Binding-site contacts:
Ligand atom O8 contacts residue TYR92 of chain 1.E at 2.9 Å (h-bond).
Ligand atom O1A contacts residue TYR131 of chain 1.E at 2.6 Å (h-bond).
Ligand atom C8 contacts residue TRP147 of chain 1.E at 3.8 Å (hydrophobic).
Ligand atom C10 contacts residue LEU188 of chain 1.E at 3.8 Å (hydrophobic).
Ligand atom C7 contacts residue TRP147 of chain 1.E at 3.7 Å (hydrophobic).
Ligand atom C8 contacts residue TYR92 of chain 1.E at 3.7 Å (hydrophobic).
Ligand atom O9 contacts residue HIS177 of chain 1.E at 3.2 Å (h-bond).
Ligand atom C1 contacts residue SER130 of chain 1.E at 3.4 Å.
Ligand atom C5 contacts residue GLY129 of chain 1.E at 3.6 Å.
Ligand atom O9 contacts residue SER222 of chain 1.E at 2.9 Å (h-bond).
Ligand atom C11 contacts residue GLY129 of chain 1.E at 4.0 Å.
Ligand atom O9 contacts residue GLU184 of chain 1.E at 2.8 Å (salt-bridge).
Ligand atom O3 contacts residue TRP216 of chain 1.E at 3.7 Å.
Ligand atom C6 contacts residue TYR131 of chain 1.E at 3.5 Å (hydrophobic).
Ligand atom C11 contacts residue TYR149 of chain 1.E at 4.0 Å (hydrophobic).
Ligand atom C10 contacts residue GLY129 of chain 1.E at 3.9 Å.
Ligand atom O8 contacts residue TRP147 of chain 1.E at 3.4 Å.
Ligand atom O1A contacts residue SER130 of chain 1.E at 3.3 Å.
Ligand atom C9 contacts residue HIS177 of chain 1.E at 3.4 Å.
Ligand atom O1B contacts residue SER130 of chain 1.E at 2.7 Å (h-bond).
Ligand atom C9 contacts residue TRP147 of chain 1.E at 3.9 Å (hydrophobic).
Ligand atom O9 contacts residue TYR92 of chain 1.E at 2.9 Å (h-bond).
Ligand atom C4 contacts residue GLY129 of chain 1.E at 3.4 Å.
Ligand atom C11 contacts residue LEU188 of chain 1.E at 3.8 Å (hydrophobic).
Ligand atom O1B contacts residue LEU220 of chain 1.E at 3.6 Å.
Ligand atom C6 contacts residue GLY129 of chain 1.E at 4.0 Å.
Ligand atom C1 contacts residue TYR131 of chain 1.E at 3.5 Å (hydrophobic).
Ligand atom O4 contacts residue GLY129 of chain 1.E at 3.8 Å.
Ligand atom N5 contacts residue GLY129 of chain 1.E at 2.9 Å (h-bond).
Ligand atom N5 contacts residue TRP147 of chain 1.E at 4.0 Å.
Ligand atom C4 contacts residue TYR131 of chain 1.E at 3.7 Å (hydrophobic).
Ligand atom O4 contacts residue LEU220 of chain 1.E at 4.0 Å.
Ligand atom C9 contacts residue GLU184 of chain 1.E at 3.2 Å.
Ligand atom C9 contacts residue LEU188 of chain 1.E at 3.9 Å (hydrophobic).
Ligand atom C11 contacts residue GLY128 of chain 1.E at 3.8 Å.
Ligand atom C5 contacts residue TYR131 of chain 1.E at 4.0 Å (hydrophobic).
Ligand atom C8 contacts residue GLU184 of chain 1.E at 3.4 Å.
Ligand atom O10 contacts residue LEU188 of chain 1.E at 3.2 Å.
Ligand atom C9 contacts residue TYR92 of chain 1.E at 3.5 Å (hydrophobic).
Ligand atom O1B contacts residue TYR131 of chain 1.E at 3.8 Å.

The protein below binds the small molecule below.
Small molecule (SMILES): CC(=O)N[C@@H]1[C@@H](O)[C@H](O[C@@H]2O[C@H](CO[C@]3(C(=O)O)C[C@H](O)[C@@H](NC(C)=O)[C@H]([C@H](O)[C@H](O)CO)O3)[C@H](O)[C@H](O)[C@H]2O)[C@@H](CO)O[C@H]1O

Sequence of chain 1.E:
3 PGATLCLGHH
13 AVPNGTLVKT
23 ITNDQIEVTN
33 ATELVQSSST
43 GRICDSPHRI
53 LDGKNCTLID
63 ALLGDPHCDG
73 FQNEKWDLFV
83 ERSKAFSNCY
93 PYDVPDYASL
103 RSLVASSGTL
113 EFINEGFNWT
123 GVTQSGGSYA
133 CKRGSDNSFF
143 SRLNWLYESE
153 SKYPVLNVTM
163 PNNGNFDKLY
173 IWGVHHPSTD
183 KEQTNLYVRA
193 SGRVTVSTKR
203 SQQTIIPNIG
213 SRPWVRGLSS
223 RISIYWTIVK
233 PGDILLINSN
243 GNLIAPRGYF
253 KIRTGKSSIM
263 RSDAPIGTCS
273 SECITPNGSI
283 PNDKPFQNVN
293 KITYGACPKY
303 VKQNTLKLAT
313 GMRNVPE